Sequence of chain 1.F:
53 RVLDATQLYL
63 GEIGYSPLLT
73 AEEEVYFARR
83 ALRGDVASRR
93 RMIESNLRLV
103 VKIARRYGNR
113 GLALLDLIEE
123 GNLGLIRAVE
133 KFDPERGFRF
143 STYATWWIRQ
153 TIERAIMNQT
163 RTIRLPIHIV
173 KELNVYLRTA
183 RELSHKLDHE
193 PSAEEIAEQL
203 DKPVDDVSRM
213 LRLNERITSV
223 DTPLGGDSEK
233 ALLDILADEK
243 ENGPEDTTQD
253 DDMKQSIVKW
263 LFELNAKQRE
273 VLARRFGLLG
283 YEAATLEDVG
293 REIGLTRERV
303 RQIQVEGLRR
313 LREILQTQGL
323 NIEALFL

Sequence of chain 1.C:
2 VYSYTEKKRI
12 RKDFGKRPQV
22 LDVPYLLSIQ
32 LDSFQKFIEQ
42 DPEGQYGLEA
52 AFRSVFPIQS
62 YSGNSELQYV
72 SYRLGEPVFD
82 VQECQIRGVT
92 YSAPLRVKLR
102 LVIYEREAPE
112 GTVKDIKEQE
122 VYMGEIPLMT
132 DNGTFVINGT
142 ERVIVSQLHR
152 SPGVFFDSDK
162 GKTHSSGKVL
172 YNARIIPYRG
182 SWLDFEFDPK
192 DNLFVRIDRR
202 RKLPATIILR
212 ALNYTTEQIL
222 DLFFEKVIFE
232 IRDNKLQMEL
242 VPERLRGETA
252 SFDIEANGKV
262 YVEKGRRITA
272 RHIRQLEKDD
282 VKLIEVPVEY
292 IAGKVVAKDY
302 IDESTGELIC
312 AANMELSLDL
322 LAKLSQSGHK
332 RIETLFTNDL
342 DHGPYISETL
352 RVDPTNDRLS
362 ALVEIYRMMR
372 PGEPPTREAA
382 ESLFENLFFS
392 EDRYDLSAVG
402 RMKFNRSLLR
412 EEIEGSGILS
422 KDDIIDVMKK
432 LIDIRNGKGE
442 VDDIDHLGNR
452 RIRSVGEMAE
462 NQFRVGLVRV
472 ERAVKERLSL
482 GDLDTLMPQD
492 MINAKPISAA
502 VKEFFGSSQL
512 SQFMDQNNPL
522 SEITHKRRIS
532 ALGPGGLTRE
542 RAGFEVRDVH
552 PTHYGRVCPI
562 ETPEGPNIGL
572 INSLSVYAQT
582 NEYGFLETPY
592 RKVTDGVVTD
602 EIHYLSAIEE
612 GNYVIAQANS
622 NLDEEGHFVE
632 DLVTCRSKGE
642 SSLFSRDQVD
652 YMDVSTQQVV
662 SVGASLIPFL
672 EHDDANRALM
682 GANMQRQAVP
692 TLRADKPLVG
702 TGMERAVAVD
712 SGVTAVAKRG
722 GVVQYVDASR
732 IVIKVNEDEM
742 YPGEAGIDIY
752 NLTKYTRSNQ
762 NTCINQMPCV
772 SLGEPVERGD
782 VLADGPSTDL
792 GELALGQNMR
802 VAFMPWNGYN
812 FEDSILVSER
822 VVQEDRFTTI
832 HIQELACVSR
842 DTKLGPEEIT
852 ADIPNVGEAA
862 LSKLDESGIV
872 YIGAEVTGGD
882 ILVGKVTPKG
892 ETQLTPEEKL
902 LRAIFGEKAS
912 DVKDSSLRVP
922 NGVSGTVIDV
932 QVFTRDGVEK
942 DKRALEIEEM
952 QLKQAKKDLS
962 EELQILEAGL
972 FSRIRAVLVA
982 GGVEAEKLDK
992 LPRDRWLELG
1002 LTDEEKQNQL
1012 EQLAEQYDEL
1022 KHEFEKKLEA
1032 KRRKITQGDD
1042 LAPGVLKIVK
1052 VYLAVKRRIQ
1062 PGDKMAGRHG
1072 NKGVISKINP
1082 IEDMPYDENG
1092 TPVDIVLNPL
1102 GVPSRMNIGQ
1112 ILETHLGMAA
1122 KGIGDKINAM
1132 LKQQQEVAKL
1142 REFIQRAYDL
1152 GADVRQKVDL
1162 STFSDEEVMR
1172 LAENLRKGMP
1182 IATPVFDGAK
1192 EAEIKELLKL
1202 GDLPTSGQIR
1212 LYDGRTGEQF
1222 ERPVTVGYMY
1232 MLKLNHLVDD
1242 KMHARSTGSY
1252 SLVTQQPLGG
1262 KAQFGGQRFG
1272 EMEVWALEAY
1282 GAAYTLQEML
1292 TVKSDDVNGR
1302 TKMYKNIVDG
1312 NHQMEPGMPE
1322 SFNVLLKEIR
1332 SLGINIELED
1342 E

The small molecule below binds the protein below.
Small molecule (SMILES): Nc1ccn([C@@H]2O[C@H](CO[P](=O)(O)O[C@H]3[C@@H](O)[C@H](n4ccc(=O)[nH]c4=O)O[C@@H]3CO[P](=O)(O)O[C@H]3[C@@H](O)[C@H](n4cnc5c(=O)nc(N)[nH]c54)O[C@@H]3CO[P](=O)(O)O[C@H]3[C@@H](O)[C@H](n4cnc5c(N)ncnc54)O[C@@H]3CO[P](=O)(O)O[C@H]3[C@@H](O)[C@H](n4cnc5c(=O)nc(N)[nH]c54)O[C@@H]3CO)[C@@H](O[P](=O)(O)OC[C@H]3O[C@@H](n4ccc(=O)[nH]c4=O)[C@H](O)[C@@H]3O)[C@H]2O)c(=O)n1

Binding-site contacts:
Ligand atom O2' contacts residue ASP464 of chain 1.D at 3.5 Å (salt-bridge).
Ligand atom O2 contacts residue MET932 of chain 1.D at 3.5 Å (h-bond).
Ligand atom N7 contacts residue ASP229 of chain 1.F at 3.5 Å (salt-bridge).
Ligand atom O3' contacts residue GLN688 of chain 1.C at 3.2 Å (h-bond).
Ligand atom C5' contacts residue GLN510 of chain 1.C at 3.1 Å.
Ligand atom O3' contacts residue MG1 of chain 1.N at 2.1 Å.
Ligand atom C8 contacts residue GLY228 of chain 1.F at 3.1 Å.
Ligand atom O3' contacts residue LYS1065 of chain 1.C at 3.0 Å (salt-bridge).
Ligand atom OP1 contacts residue ASP460 of chain 1.D at 2.9 Å (salt-bridge).
Ligand atom O2' contacts residue PRO427 of chain 1.D at 3.5 Å.
Ligand atom P contacts residue MG1 of chain 1.N at 2.2 Å.
Ligand atom O3' contacts residue GLN929 of chain 1.D at 3.1 Å (h-bond).
Ligand atom OP1 contacts residue ILE572 of chain 1.C at 3.4 Å.
Ligand atom O5' contacts residue ASP229 of chain 1.F at 2.5 Å (salt-bridge).
Ligand atom C8 contacts residue GLY227 of chain 1.F at 3.2 Å.
Ligand atom OP2 contacts residue ASP462 of chain 1.D at 3.2 Å (salt-bridge).
Ligand atom C4' contacts residue MG1 of chain 1.N at 3.5 Å.
Ligand atom O2' contacts residue ARG425 of chain 1.D at 3.0 Å (salt-bridge).
Ligand atom OP2 contacts residue MG1 of chain 1.N at 2.4 Å.
Ligand atom OP1 contacts residue GLN688 of chain 1.C at 3.0 Å (h-bond).
Ligand atom O3' contacts residue ASN458 of chain 1.D at 3.0 Å (h-bond).
Ligand atom OP1 contacts residue ARG529 of chain 1.C at 2.9 Å (salt-bridge).
Ligand atom C2' contacts residue MET932 of chain 1.D at 3.0 Å (hydrophobic).
Ligand atom O3' contacts residue ARG529 of chain 1.C at 2.3 Å (salt-bridge).
Ligand atom OP1 contacts residue LYS1073 of chain 1.C at 2.3 Å (salt-bridge).
Ligand atom P contacts residue ARG529 of chain 1.C at 3.2 Å.
Ligand atom C3' contacts residue MG1 of chain 1.N at 3.3 Å.
Ligand atom C5' contacts residue GLN688 of chain 1.C at 3.4 Å.
Ligand atom O6 contacts residue GLU231 of chain 1.F at 2.9 Å (salt-bridge).
Ligand atom OP2 contacts residue ASN568 of chain 1.C at 3.0 Å (h-bond).
Ligand atom O2' contacts residue ASN458 of chain 1.D at 3.4 Å (h-bond).
Ligand atom C5 contacts residue GLY227 of chain 1.F at 3.4 Å.
Ligand atom C4' contacts residue GLN510 of chain 1.C at 3.4 Å.
Ligand atom C3' contacts residue ARG529 of chain 1.C at 3.4 Å.
Ligand atom C5' contacts residue GLN513 of chain 1.C at 3.2 Å.
Ligand atom N7 contacts residue GLY227 of chain 1.F at 2.4 Å (h-bond).
Ligand atom C2 contacts residue MET932 of chain 1.D at 3.4 Å (hydrophobic).
Ligand atom N7 contacts residue GLY228 of chain 1.F at 3.3 Å (h-bond).
Ligand atom OP1 contacts residue MG1 of chain 1.N at 2.4 Å.
Ligand atom C3' contacts residue MET932 of chain 1.D at 3.2 Å (hydrophobic).

Sequence of chain 1.D:
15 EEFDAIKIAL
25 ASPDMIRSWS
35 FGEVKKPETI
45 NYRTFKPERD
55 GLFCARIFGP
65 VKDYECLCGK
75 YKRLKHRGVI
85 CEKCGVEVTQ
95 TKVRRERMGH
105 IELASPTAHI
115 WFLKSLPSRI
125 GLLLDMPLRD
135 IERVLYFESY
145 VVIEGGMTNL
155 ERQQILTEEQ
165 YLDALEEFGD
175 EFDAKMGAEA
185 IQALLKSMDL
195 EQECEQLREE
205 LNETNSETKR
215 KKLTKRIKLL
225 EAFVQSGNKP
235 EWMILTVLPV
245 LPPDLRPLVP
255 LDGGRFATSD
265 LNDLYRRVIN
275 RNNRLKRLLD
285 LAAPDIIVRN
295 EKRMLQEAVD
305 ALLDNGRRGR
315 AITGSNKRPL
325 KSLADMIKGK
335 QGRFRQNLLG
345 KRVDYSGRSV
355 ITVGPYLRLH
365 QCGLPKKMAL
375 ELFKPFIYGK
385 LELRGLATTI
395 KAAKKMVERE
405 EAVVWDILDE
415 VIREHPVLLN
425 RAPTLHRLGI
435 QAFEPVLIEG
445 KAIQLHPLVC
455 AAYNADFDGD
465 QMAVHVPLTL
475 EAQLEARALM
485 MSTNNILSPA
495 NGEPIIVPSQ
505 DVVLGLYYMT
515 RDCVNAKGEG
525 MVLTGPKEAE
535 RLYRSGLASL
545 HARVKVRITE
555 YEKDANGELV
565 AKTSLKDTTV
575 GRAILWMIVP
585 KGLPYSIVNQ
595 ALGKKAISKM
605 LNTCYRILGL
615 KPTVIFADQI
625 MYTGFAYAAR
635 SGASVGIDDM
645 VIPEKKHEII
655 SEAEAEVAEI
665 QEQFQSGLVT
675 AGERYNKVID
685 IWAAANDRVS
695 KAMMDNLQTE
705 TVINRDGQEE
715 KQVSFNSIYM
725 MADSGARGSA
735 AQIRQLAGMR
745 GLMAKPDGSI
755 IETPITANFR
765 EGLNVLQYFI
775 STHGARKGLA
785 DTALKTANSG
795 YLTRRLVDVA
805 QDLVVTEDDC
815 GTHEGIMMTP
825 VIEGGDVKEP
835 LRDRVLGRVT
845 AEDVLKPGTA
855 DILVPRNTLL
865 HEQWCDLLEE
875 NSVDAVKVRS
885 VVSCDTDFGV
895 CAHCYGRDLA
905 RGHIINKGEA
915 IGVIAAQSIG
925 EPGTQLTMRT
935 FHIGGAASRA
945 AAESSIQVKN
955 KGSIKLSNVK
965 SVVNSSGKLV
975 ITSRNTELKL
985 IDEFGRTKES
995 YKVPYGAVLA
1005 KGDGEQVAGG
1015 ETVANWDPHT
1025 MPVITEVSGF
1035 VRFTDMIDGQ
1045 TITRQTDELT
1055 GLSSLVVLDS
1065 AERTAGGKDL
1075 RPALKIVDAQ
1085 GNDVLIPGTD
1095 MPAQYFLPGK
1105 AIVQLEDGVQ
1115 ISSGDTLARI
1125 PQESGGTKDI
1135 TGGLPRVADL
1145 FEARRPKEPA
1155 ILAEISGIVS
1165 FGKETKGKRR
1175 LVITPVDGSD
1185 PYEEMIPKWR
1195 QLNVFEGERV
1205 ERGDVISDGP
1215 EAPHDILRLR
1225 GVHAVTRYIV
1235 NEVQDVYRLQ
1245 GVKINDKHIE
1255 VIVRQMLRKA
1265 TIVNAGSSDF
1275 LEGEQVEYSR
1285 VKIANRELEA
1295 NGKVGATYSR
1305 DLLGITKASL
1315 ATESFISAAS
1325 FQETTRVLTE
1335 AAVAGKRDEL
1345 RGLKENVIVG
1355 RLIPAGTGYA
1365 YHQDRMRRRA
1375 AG